The small molecule below binds the protein below.
Small molecule (SMILES): OC[C@H]1O[C@H](O[C@H]2[C@@H](O)[C@@H](CO)O[C@@H](O[C@H]3[C@H](O)[C@@H](O)[C@H](O)O[C@@H]3CO)[C@@H]2O)[C@H](O)[C@@H](O)[C@H]1O

Binding-site contacts:
Ligand atom C2 contacts residue GLN53 of chain 1.J at 3.6 Å.
Ligand atom C3 contacts residue TYR36 of chain 1.J at 4.0 Å (hydrophobic).
Ligand atom O6 contacts residue HIS50 of chain 1.J at 2.9 Å (h-bond).
Ligand atom O6 contacts residue PRO51 of chain 1.J at 3.4 Å.
Ligand atom O3 contacts residue TYR36 of chain 1.J at 3.6 Å (h-bond).
Ligand atom C4 contacts residue ASP100 of chain 1.J at 3.5 Å.
Ligand atom C6 contacts residue GLN53 of chain 1.J at 3.8 Å.
Ligand atom C6 contacts residue HIS50 of chain 1.J at 3.7 Å.
Ligand atom C6 contacts residue ASP100 of chain 1.J at 3.5 Å.
Ligand atom O3 contacts residue THR104 of chain 1.J at 3.4 Å (h-bond).
Ligand atom C3 contacts residue GLN53 of chain 1.J at 4.0 Å.
Ligand atom O4 contacts residue THR104 of chain 1.J at 3.4 Å (h-bond).
Ligand atom O6 contacts residue VAL101 of chain 1.J at 4.1 Å.
Ligand atom C2 contacts residue CA1 of chain 1.MB at 3.9 Å.
Ligand atom O2 contacts residue ASN107 of chain 1.J at 3.1 Å (h-bond).
Ligand atom O2 contacts residue TYR36 of chain 1.J at 4.0 Å.
Ligand atom O4 contacts residue CA1 of chain 1.MB at 2.4 Å.
Ligand atom C1 contacts residue TYR36 of chain 1.J at 4.0 Å (hydrophobic).
Ligand atom C3 contacts residue ASN107 of chain 1.J at 4.0 Å.
Ligand atom O5 contacts residue TYR36 of chain 1.J at 3.6 Å.
Ligand atom O6 contacts residue GLN53 of chain 1.J at 2.8 Å (h-bond).
Ligand atom O5 contacts residue HIS50 of chain 1.J at 3.3 Å (h-bond).
Ligand atom O4 contacts residue ASP100 of chain 1.J at 2.6 Å (salt-bridge).
Ligand atom O2 contacts residue HIS50 of chain 1.J at 3.1 Å.
Ligand atom C5 contacts residue GLN53 of chain 1.J at 4.0 Å.
Ligand atom O4 contacts residue TYR36 of chain 1.J at 3.1 Å (h-bond).
Ligand atom C5 contacts residue GLN53 of chain 1.J at 4.0 Å.
Ligand atom C5 contacts residue ASP100 of chain 1.J at 4.0 Å.
Ligand atom C6 contacts residue VAL101 of chain 1.J at 3.8 Å (hydrophobic).
Ligand atom C4 contacts residue THR104 of chain 1.J at 3.4 Å.
Ligand atom O4 contacts residue GLN53 of chain 1.J at 3.3 Å (h-bond).
Ligand atom C4 contacts residue CA1 of chain 1.MB at 3.4 Å.
Ligand atom C2 contacts residue TYR36 of chain 1.J at 3.5 Å (hydrophobic).
Ligand atom C4 contacts residue GLN53 of chain 1.J at 3.9 Å.
Ligand atom O3 contacts residue ASN107 of chain 1.J at 3.0 Å (h-bond).
Ligand atom O3 contacts residue CA1 of chain 1.MB at 2.6 Å.
Ligand atom C3 contacts residue THR104 of chain 1.J at 4.1 Å.
Ligand atom C2 contacts residue ASN107 of chain 1.J at 3.8 Å.
Ligand atom O2 contacts residue GLN53 of chain 1.J at 2.8 Å (h-bond).
Ligand atom C3 contacts residue CA1 of chain 1.MB at 3.4 Å.

Sequence of chain 1.J:
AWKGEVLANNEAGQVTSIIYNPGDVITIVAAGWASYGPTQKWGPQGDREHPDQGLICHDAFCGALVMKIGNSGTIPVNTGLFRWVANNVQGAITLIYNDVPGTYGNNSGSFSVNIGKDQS